Sequence of chain 1.K:
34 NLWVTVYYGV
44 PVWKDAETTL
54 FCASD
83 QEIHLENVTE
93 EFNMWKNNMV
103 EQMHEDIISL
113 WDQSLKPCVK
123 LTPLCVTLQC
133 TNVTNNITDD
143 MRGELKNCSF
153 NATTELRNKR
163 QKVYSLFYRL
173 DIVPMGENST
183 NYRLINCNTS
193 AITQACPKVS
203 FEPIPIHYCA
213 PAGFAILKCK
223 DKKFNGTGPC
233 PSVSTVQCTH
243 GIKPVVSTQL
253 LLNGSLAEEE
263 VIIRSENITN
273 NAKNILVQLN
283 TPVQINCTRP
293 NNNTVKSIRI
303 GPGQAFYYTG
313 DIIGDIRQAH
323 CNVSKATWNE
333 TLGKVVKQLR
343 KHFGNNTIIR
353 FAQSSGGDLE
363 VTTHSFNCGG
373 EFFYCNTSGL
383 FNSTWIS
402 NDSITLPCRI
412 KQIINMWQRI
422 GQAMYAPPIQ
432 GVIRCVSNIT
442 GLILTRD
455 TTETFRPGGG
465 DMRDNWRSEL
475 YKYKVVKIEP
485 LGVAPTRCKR

The protein below binds the small molecule below.
Small molecule (SMILES): CC(=O)N[C@H]1[C@H](O[C@H]2[C@H](O)[C@@H](NC(C)=O)CO[C@@H]2CO)O[C@H](CO)[C@@H](O)[C@@H]1O

Binding-site contacts:
Ligand atom C7 contacts residue TYR166 of chain 1.K at 3.9 Å (hydrophobic).
Ligand atom C3 contacts residue TYR166 of chain 1.K at 4.2 Å (hydrophobic).
Ligand atom C5 contacts residue TYR166 of chain 1.K at 4.2 Å (hydrophobic).
Ligand atom C8 contacts residue LEU168 of chain 1.K at 4.1 Å (hydrophobic).
Ligand atom O7 contacts residue ASN134 of chain 1.K at 4.3 Å.
Ligand atom C3 contacts residue ASN149 of chain 1.K at 3.9 Å.
Ligand atom O4 contacts residue TYR166 of chain 1.K at 4.3 Å.
Ligand atom C8 contacts residue THR136 of chain 1.K at 3.7 Å.
Ligand atom O5 contacts residue ASN149 of chain 1.K at 2.5 Å (h-bond).
Ligand atom C2 contacts residue ASN149 of chain 1.K at 2.5 Å.
Ligand atom C4 contacts residue ASN149 of chain 1.K at 4.4 Å.
Ligand atom C7 contacts residue ASN149 of chain 1.K at 3.2 Å.
Ligand atom C8 contacts residue TYR166 of chain 1.K at 3.8 Å (hydrophobic).
Ligand atom N2 contacts residue THR136 of chain 1.K at 4.0 Å.
Ligand atom C1 contacts residue TYR166 of chain 1.K at 3.9 Å (hydrophobic).
Ligand atom N2 contacts residue ASP313 of chain 1.K at 4.2 Å.
Ligand atom C2 contacts residue THR136 of chain 1.K at 4.4 Å.
Ligand atom O7 contacts residue ASN149 of chain 1.K at 3.0 Å (h-bond).
Ligand atom C8 contacts residue VAL135 of chain 1.K at 3.7 Å (hydrophobic).
Ligand atom C7 contacts residue THR136 of chain 1.K at 3.3 Å.
Ligand atom O7 contacts residue VAL135 of chain 1.K at 3.8 Å.
Ligand atom C8 contacts residue ASN149 of chain 1.K at 4.4 Å.
Ligand atom C5 contacts residue ASN149 of chain 1.K at 3.8 Å.
Ligand atom O3 contacts residue THR136 of chain 1.K at 4.4 Å.
Ligand atom C1 contacts residue ASN149 of chain 1.K at 1.5 Å.
Ligand atom N2 contacts residue ASN149 of chain 1.K at 3.0 Å (h-bond).
Ligand atom O7 contacts residue THR136 of chain 1.K at 2.9 Å (h-bond).
Ligand atom O5 contacts residue TYR166 of chain 1.K at 4.3 Å.
Ligand atom O7 contacts residue TYR166 of chain 1.K at 3.4 Å (h-bond).
Ligand atom C8 contacts residue ASP313 of chain 1.K at 3.5 Å.